This protein binds this small molecule.
Small molecule (SMILES): CC(=O)N[C@@H]1[C@@H](O)[C@H](O)[C@@H](CO)O[C@H]1O

Sequence of chain 1.B:
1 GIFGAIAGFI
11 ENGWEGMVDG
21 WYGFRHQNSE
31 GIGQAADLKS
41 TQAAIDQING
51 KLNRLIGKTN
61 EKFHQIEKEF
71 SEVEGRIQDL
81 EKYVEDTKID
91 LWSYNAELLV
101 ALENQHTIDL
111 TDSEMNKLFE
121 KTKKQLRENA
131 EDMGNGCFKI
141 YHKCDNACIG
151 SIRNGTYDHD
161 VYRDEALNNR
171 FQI

Binding-site contacts:
Ligand atom O7 contacts residue GLY150 of chain 1.B at 4.5 Å.
Ligand atom C7 contacts residue ASN154 of chain 1.B at 3.3 Å.
Ligand atom C7 contacts residue SER151 of chain 1.B at 4.3 Å.
Ligand atom N2 contacts residue ASN154 of chain 1.B at 3.1 Å (h-bond).
Ligand atom O7 contacts residue ASN154 of chain 1.B at 3.0 Å (h-bond).
Ligand atom C2 contacts residue ASN154 of chain 1.B at 2.5 Å.
Ligand atom O7 contacts residue THR156 of chain 1.B at 4.2 Å.
Ligand atom C1 contacts residue ASN154 of chain 1.B at 1.4 Å.
Ligand atom O5 contacts residue ASN154 of chain 1.B at 2.3 Å (h-bond).
Ligand atom C8 contacts residue GLY150 of chain 1.B at 3.9 Å.
Ligand atom C3 contacts residue ASN154 of chain 1.B at 3.8 Å.
Ligand atom C1 contacts residue GLY150 of chain 1.B at 4.2 Å.
Ligand atom C4 contacts residue ASN154 of chain 1.B at 4.2 Å.
Ligand atom C8 contacts residue SER151 of chain 1.B at 3.7 Å.
Ligand atom C8 contacts residue ALA147 of chain 1.B at 3.1 Å (hydrophobic).
Ligand atom C7 contacts residue ALA147 of chain 1.B at 4.5 Å (hydrophobic).
Ligand atom C7 contacts residue GLY150 of chain 1.B at 4.1 Å.
Ligand atom N2 contacts residue GLY150 of chain 1.B at 4.4 Å.
Ligand atom C5 contacts residue ASN154 of chain 1.B at 3.6 Å.